Sequence of chain 1.A:
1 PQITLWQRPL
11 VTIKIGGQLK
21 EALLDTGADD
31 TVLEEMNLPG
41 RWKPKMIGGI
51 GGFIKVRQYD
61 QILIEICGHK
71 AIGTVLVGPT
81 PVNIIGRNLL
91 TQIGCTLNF

Binding-site contacts:
Ligand atom C8 contacts residue ASP25 of chain 1.A at 3.6 Å.
Ligand atom C36 contacts residue ALA28 of chain 1.B at 3.6 Å (hydrophobic).
Ligand atom C8 contacts residue ILE84 of chain 1.A at 3.7 Å (hydrophobic).
Ligand atom O6 contacts residue GLY27 of chain 1.A at 3.1 Å.
Ligand atom O29 contacts residue ASP29 of chain 1.A at 3.4 Å (salt-bridge).
Ligand atom C26 contacts residue ALA28 of chain 1.A at 3.6 Å (hydrophobic).
Ligand atom O6 contacts residue ASP25 of chain 1.A at 2.7 Å (salt-bridge).
Ligand atom O39 contacts residue ASP29 of chain 1.B at 3.5 Å (salt-bridge).
Ligand atom C41 contacts residue ASP29 of chain 1.B at 3.5 Å.
Ligand atom C7 contacts residue ASP25 of chain 1.A at 3.6 Å.
Ligand atom C6 contacts residue ASP25 of chain 1.A at 3.2 Å.
Ligand atom C41 contacts residue ARG8 of chain 1.A at 3.5 Å.
Ligand atom C10 contacts residue GLY27 of chain 1.B at 3.7 Å.
Ligand atom O39 contacts residue ASP30 of chain 1.B at 2.9 Å (salt-bridge).
Ligand atom C20 contacts residue PRO81 of chain 1.B at 3.5 Å (hydrophobic).
Ligand atom O29 contacts residue ALA28 of chain 1.A at 3.7 Å.
Ligand atom C27 contacts residue ALA28 of chain 1.A at 3.6 Å (hydrophobic).
Ligand atom C15 contacts residue ASP25 of chain 1.B at 3.5 Å.
Ligand atom C32 contacts residue GLY49 of chain 1.B at 3.5 Å.
Ligand atom C35 contacts residue ALA28 of chain 1.B at 3.5 Å (hydrophobic).
Ligand atom C13 contacts residue VAL82 of chain 1.A at 3.7 Å (hydrophobic).
Ligand atom C17 contacts residue GLY27 of chain 1.A at 3.5 Å.
Ligand atom O40 contacts residue ASP29 of chain 1.B at 3.4 Å (salt-bridge).
Ligand atom C12 contacts residue VAL82 of chain 1.A at 3.5 Å (hydrophobic).
Ligand atom C34 contacts residue ILE50 of chain 1.A at 3.6 Å (hydrophobic).
Ligand atom O6 contacts residue ALA28 of chain 1.A at 3.5 Å (h-bond).
Ligand atom O3 contacts residue ILE50 of chain 1.A at 3.0 Å (h-bond).
Ligand atom O6 contacts residue ASP25 of chain 1.B at 2.9 Å (salt-bridge).
Ligand atom C13 contacts residue PRO81 of chain 1.A at 3.4 Å (hydrophobic).
Ligand atom O29 contacts residue ASP30 of chain 1.A at 2.9 Å (salt-bridge).
Ligand atom C24 contacts residue GLY48 of chain 1.A at 3.7 Å.
Ligand atom C7 contacts residue ASP25 of chain 1.B at 3.4 Å.
Ligand atom C22 contacts residue GLY49 of chain 1.A at 3.6 Å.
Ligand atom O39 contacts residue ALA28 of chain 1.B at 3.6 Å.
Ligand atom C6 contacts residue ASP25 of chain 1.B at 3.5 Å.
Ligand atom O3 contacts residue ILE50 of chain 1.B at 3.0 Å (h-bond).
Ligand atom O30 contacts residue ASP29 of chain 1.A at 3.3 Å (salt-bridge).
Ligand atom C28 contacts residue ILE50 of chain 1.B at 3.6 Å (hydrophobic).
Ligand atom C31 contacts residue ASP29 of chain 1.A at 3.5 Å.
Ligand atom C11 contacts residue VAL82 of chain 1.A at 3.6 Å (hydrophobic).

Sequence of chain 1.B:
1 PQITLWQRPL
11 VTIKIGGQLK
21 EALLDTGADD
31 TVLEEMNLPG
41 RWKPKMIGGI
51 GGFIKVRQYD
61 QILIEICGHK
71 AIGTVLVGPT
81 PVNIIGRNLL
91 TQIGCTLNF

The small molecule below binds the protein below.
Small molecule (SMILES): COc1cc(CN2C(=O)N(Cc3ccc(O)c(OC)c3)N(Cc3ccccc3)C[C@@H](O)[C@H]2Cc2ccccc2)ccc1O